Binding-site contacts:
Ligand atom O contacts residue THR1065 of chain 4.E at 2.7 Å.
Ligand atom CB contacts residue THR1065 of chain 4.E at 3.6 Å.
Ligand atom N contacts residue ASN1069 of chain 4.E at 3.0 Å (h-bond).
Ligand atom CG contacts residue THR1065 of chain 4.E at 3.6 Å.
Ligand atom NZ contacts residue ASP1073 of chain 4.E at 3.3 Å (salt-bridge).
Ligand atom C contacts residue THR1065 of chain 4.E at 3.7 Å.
Ligand atom O contacts residue ASN1069 of chain 4.E at 3.0 Å (h-bond).
Ligand atom C contacts residue ASN1069 of chain 4.E at 3.7 Å.
Ligand atom CA contacts residue THR1065 of chain 4.E at 3.4 Å.
Ligand atom CD2 contacts residue ALA1075 of chain 4.E at 3.6 Å (hydrophobic).
Ligand atom CG2 contacts residue ASN1069 of chain 4.E at 3.3 Å.
Ligand atom CD1 contacts residue PHE1068 of chain 4.E at 3.5 Å (hydrophobic).
Ligand atom CA contacts residue THR1065 of chain 4.E at 2.7 Å.
Ligand atom NH1 contacts residue GLN1074 of chain 4.E at 3.8 Å.
Ligand atom O contacts residue THR1065 of chain 4.E at 3.5 Å (h-bond).
Ligand atom NE contacts residue GLN1074 of chain 4.E at 3.6 Å (h-bond).
Ligand atom NH2 contacts residue ASP1073 of chain 4.E at 3.0 Å (salt-bridge).
Ligand atom CD1 contacts residue ILE1053 of chain 4.E at 3.6 Å (hydrophobic).
Ligand atom CD1 contacts residue LEU1064 of chain 4.E at 3.4 Å (hydrophobic).
Ligand atom CE2 contacts residue GLN1074 of chain 4.E at 3.2 Å.
Ligand atom NH1 contacts residue ASP1073 of chain 4.E at 3.4 Å (salt-bridge).
Ligand atom CZ contacts residue GLN1074 of chain 4.E at 3.4 Å.
Ligand atom CG2 contacts residue PHE1068 of chain 4.E at 3.6 Å (hydrophobic).
Ligand atom CG contacts residue LYS431 of chain 4.HD at 3.6 Å.
Ligand atom CD1 contacts residue THR1065 of chain 4.E at 2.6 Å.
Ligand atom CB contacts residue GLN1074 of chain 4.E at 3.7 Å.
Ligand atom CZ contacts residue ASP1073 of chain 4.E at 3.6 Å.
Ligand atom CG contacts residue GLN1074 of chain 4.E at 3.5 Å.
Ligand atom OD1 contacts residue LYS431 of chain 4.HD at 2.6 Å (salt-bridge).
Ligand atom CD contacts residue ASN1069 of chain 4.E at 3.7 Å.
Ligand atom C contacts residue THR1065 of chain 4.E at 2.9 Å.
Ligand atom CD1 contacts residue ARG1049 of chain 4.E at 3.0 Å.
Ligand atom CD contacts residue GLN1074 of chain 4.E at 2.8 Å.
Ligand atom N contacts residue THR1065 of chain 4.E at 2.3 Å (h-bond).
Ligand atom CB contacts residue GLN1074 of chain 4.E at 3.3 Å.
Ligand atom CA contacts residue ASN1069 of chain 4.E at 3.4 Å.
Ligand atom O contacts residue ARG1049 of chain 4.E at 3.0 Å.
Ligand atom NH1 contacts residue ASN1069 of chain 4.E at 2.6 Å (h-bond).
Ligand atom CD2 contacts residue GLN1074 of chain 4.E at 3.2 Å.
Ligand atom CG1 contacts residue PHE1068 of chain 4.E at 3.6 Å (hydrophobic).

A protein and the small-molecule ligand that binds it are described below.
Small molecule (SMILES): CC[C@H](C)[C@H](NC(=O)[C@@H](NC(=O)[C@H](CC(C)C)NC(=O)[C@@H](N)CCCCN)C(C)C)C(=O)N[C@@H](CC(N)=O)C(=O)N[C@@H](CCCCN)C(=O)N[C@@H](CC(=O)O)C(=O)N[C@@H](CCSC)C(=O)N[C@@H](CCCN=C(N)N)C(=O)N[C@H](C(=O)N[C@@H](CC(=O)O)C(=O)N[C@@H](CC(C)C)C(=O)N[C@@H](Cc1ccccc1)C(=O)N[C@@H](CO)C(=O)N1CCC[C@H]1C(=O)N1CCC[C@H]1C(=O)N[C@H](C=O)CC(N)=O)[C@@H](C)O

Sequence of chain 4.HD:
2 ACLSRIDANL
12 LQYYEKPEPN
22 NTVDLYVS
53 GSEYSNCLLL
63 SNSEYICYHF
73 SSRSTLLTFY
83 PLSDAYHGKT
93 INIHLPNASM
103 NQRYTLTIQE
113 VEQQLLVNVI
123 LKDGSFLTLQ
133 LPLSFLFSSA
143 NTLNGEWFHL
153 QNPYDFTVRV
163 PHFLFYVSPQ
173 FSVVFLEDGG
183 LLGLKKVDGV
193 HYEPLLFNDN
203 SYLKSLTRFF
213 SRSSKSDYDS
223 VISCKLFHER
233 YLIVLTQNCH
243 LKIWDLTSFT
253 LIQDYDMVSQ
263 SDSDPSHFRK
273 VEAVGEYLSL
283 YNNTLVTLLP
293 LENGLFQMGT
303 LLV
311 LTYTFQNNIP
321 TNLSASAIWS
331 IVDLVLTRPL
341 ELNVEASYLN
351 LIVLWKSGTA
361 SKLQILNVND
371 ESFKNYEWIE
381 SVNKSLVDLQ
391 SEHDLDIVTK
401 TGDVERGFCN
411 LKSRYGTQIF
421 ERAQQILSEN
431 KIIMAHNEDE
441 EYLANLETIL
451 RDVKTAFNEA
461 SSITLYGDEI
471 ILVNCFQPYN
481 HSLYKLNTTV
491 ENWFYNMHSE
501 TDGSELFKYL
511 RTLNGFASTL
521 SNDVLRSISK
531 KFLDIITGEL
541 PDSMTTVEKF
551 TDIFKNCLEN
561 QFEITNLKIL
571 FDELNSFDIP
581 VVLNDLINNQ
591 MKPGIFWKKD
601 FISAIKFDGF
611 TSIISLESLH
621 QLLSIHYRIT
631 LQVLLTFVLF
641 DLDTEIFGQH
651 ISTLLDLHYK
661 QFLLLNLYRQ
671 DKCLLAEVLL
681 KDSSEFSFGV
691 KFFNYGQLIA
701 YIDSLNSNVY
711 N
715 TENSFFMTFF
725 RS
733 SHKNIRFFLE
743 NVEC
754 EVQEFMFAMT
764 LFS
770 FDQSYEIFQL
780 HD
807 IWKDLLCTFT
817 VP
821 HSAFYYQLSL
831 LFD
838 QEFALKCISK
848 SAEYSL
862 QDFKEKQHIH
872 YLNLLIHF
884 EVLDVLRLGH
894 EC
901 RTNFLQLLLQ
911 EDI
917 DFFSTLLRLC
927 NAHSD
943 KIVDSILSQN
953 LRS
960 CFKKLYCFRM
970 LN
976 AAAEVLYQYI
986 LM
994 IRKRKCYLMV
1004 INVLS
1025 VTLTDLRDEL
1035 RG

Sequence of chain 4.E:
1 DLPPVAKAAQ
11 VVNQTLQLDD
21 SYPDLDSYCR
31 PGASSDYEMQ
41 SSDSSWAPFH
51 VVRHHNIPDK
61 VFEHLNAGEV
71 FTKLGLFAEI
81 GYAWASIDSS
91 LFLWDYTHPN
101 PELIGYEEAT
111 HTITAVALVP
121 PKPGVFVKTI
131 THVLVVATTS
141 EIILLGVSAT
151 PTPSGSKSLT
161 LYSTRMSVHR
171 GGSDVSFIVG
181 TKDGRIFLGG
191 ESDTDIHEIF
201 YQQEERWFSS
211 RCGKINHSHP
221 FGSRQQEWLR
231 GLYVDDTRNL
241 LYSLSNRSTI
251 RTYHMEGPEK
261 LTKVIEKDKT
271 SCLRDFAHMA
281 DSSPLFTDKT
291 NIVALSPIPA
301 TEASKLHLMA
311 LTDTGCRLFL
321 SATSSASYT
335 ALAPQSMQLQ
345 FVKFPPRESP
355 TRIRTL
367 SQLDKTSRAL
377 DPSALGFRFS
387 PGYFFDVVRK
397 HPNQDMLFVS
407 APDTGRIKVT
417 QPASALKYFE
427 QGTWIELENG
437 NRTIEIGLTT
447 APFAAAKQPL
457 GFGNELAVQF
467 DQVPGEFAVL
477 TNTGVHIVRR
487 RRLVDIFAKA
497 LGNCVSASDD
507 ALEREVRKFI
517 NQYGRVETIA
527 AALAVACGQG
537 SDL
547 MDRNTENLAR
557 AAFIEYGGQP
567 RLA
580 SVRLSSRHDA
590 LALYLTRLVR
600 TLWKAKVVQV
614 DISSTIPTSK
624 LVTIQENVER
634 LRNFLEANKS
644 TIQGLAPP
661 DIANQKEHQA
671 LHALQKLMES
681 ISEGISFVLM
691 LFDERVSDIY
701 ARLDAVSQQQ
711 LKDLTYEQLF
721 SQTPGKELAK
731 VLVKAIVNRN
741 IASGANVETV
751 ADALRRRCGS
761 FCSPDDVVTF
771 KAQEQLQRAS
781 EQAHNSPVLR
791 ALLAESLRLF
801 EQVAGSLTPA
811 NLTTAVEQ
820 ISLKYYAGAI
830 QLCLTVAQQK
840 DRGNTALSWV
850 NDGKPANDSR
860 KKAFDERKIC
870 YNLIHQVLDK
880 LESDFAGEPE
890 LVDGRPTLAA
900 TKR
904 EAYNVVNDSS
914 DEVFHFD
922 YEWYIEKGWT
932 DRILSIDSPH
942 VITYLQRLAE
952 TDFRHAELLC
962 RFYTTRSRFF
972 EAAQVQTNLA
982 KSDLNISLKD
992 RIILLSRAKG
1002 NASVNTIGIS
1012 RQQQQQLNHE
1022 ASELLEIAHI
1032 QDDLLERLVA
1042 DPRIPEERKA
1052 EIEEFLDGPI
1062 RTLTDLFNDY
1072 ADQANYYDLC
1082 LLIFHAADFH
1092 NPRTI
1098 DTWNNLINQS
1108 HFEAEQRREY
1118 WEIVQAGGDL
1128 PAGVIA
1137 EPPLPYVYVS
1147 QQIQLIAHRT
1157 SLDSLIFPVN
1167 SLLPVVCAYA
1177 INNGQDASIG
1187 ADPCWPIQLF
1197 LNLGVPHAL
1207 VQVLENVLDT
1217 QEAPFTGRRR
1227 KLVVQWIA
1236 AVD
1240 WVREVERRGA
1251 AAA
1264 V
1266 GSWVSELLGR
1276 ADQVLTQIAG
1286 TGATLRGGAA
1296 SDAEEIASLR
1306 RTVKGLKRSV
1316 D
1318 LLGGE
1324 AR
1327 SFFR